Binding-site contacts:
Ligand atom C4 contacts residue LEU926 of chain 1.A at 4.2 Å (hydrophobic).
Ligand atom C5 contacts residue LEU926 of chain 1.A at 3.8 Å (hydrophobic).
Ligand atom C7 contacts residue ASN721 of chain 1.A at 3.2 Å.
Ligand atom C1 contacts residue ASN721 of chain 1.A at 1.4 Å.
Ligand atom C3 contacts residue ASN721 of chain 1.A at 3.8 Å.
Ligand atom C5 contacts residue GLN930 of chain 1.A at 4.1 Å.
Ligand atom O4 contacts residue LEU926 of chain 1.A at 3.9 Å.
Ligand atom C6 contacts residue GLN930 of chain 1.A at 3.9 Å.
Ligand atom C2 contacts residue ASN721 of chain 1.A at 2.4 Å.
Ligand atom N2 contacts residue ASN721 of chain 1.A at 2.9 Å (h-bond).
Ligand atom C3 contacts residue LEU926 of chain 1.A at 4.1 Å (hydrophobic).
Ligand atom O5 contacts residue ASN721 of chain 1.A at 2.4 Å (h-bond).
Ligand atom C8 contacts residue ASN721 of chain 1.A at 4.4 Å.
Ligand atom O7 contacts residue ASN721 of chain 1.A at 3.2 Å (h-bond).
Ligand atom C5 contacts residue ASN721 of chain 1.A at 3.7 Å.
Ligand atom C4 contacts residue ASN721 of chain 1.A at 4.2 Å.

The small molecule below binds the protein below.
Small molecule (SMILES): CC(=O)N[C@H]1[C@H](O[C@H]2[C@H](O)[C@@H](NC(C)=O)CO[C@@H]2CO)O[C@H](CO)[C@@H](O)[C@@H]1O

Sequence of chain 1.A:
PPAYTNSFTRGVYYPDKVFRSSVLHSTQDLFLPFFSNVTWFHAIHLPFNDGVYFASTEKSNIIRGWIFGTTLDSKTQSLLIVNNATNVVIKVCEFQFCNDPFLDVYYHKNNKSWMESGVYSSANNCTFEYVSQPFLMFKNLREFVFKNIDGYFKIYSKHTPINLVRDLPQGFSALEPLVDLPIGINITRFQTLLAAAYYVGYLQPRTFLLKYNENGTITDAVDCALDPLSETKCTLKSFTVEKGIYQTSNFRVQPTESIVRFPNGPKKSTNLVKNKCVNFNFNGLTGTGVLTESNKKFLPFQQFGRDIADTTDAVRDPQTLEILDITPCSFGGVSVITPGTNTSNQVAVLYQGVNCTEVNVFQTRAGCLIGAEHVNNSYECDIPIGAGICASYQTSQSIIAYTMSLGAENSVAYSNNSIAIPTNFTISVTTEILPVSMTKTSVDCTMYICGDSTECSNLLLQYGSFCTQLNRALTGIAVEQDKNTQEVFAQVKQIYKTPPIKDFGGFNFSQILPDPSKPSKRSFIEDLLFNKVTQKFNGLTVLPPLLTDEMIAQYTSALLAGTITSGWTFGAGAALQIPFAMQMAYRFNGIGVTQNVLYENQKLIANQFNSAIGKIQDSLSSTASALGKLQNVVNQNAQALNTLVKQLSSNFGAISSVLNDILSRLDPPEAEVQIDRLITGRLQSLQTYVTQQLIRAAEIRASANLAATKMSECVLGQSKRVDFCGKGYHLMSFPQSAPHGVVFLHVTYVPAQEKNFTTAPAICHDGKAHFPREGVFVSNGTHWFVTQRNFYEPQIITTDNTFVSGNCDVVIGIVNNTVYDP